Binding-site contacts:
Ligand atom C1 contacts residue ASN179 of chain 1.A at 1.4 Å.
Ligand atom C3 contacts residue ASN179 of chain 1.A at 3.7 Å.
Ligand atom C5 contacts residue ASN179 of chain 1.A at 3.5 Å.
Ligand atom O6 contacts residue THR181 of chain 1.A at 4.3 Å.
Ligand atom O5 contacts residue THR181 of chain 1.A at 3.7 Å.
Ligand atom C6 contacts residue ASN179 of chain 1.A at 3.8 Å.
Ligand atom C2 contacts residue ASN179 of chain 1.A at 2.4 Å.
Ligand atom O5 contacts residue ASN305 of chain 1.A at 4.2 Å.
Ligand atom C1 contacts residue ASN305 of chain 1.A at 4.3 Å.
Ligand atom O6 contacts residue GLU200 of chain 1.A at 3.4 Å (salt-bridge).
Ligand atom C5 contacts residue GLU200 of chain 1.A at 4.5 Å.
Ligand atom C5 contacts residue THR181 of chain 1.A at 4.5 Å.
Ligand atom C8 contacts residue VAL307 of chain 1.A at 4.1 Å (hydrophobic).
Ligand atom O5 contacts residue ASN179 of chain 1.A at 2.5 Å (h-bond).
Ligand atom N2 contacts residue ASN179 of chain 1.A at 2.9 Å (h-bond).
Ligand atom C4 contacts residue ASN179 of chain 1.A at 4.1 Å.
Ligand atom C7 contacts residue ASN179 of chain 1.A at 3.4 Å.
Ligand atom C8 contacts residue GLU177 of chain 1.A at 3.9 Å.
Ligand atom O7 contacts residue ASN179 of chain 1.A at 3.4 Å (h-bond).
Ligand atom O7 contacts residue GLU177 of chain 1.A at 3.7 Å.
Ligand atom O4 contacts residue LYS303 of chain 1.A at 4.0 Å.
Ligand atom C6 contacts residue GLU200 of chain 1.A at 3.2 Å.
Ligand atom O6 contacts residue TYR198 of chain 1.A at 3.6 Å (h-bond).
Ligand atom C7 contacts residue GLU177 of chain 1.A at 4.2 Å.

The small molecule below binds the protein below.
Small molecule (SMILES): CC(=O)N[C@@H]1[C@@H](O)[C@H](O)[C@@H](CO)O[C@H]1O

Sequence of chain 1.A:
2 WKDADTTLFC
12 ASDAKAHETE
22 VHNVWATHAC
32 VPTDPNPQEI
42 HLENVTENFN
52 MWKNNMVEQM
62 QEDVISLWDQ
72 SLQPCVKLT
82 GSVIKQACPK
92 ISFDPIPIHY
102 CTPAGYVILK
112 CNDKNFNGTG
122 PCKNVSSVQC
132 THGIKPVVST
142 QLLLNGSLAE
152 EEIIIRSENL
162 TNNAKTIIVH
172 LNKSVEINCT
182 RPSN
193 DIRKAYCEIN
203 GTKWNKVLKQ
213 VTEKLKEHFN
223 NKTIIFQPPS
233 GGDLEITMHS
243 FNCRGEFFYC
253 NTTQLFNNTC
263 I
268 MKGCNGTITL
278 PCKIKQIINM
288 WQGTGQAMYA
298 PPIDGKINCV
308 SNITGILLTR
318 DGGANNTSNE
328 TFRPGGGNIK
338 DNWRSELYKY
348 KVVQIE